Binding-site contacts:
Ligand atom O27 contacts residue LYS66 of chain 1.B at 3.7 Å.
Ligand atom C15 contacts residue ARG250 of chain 1.B at 3.7 Å.
Ligand atom O26 contacts residue PRO248 of chain 1.B at 3.5 Å.
Ligand atom C17 contacts residue GLU416 of chain 1.B at 3.4 Å.
Ligand atom C20 contacts residue PRO248 of chain 1.B at 3.7 Å (hydrophobic).
Ligand atom C7 contacts residue PRO323 of chain 1.B at 3.6 Å (hydrophobic).
Ligand atom N12 contacts residue SER324 of chain 1.B at 3.8 Å.
Ligand atom C18 contacts residue PRO323 of chain 1.B at 3.8 Å (hydrophobic).
Ligand atom C14 contacts residue GLY325 of chain 1.B at 3.4 Å.
Ligand atom N6 contacts residue LYS66 of chain 1.B at 3.1 Å (salt-bridge).
Ligand atom O24 contacts residue SER68 of chain 1.B at 3.8 Å.
Ligand atom C18 contacts residue GLU416 of chain 1.B at 3.5 Å.
Ligand atom C25 contacts residue VAL261 of chain 1.B at 3.6 Å (hydrophobic).
Ligand atom C15 contacts residue PRO323 of chain 1.B at 3.6 Å (hydrophobic).
Ligand atom N13 contacts residue GLY325 of chain 1.B at 3.3 Å (h-bond).
Ligand atom C18 contacts residue SER324 of chain 1.B at 3.8 Å.
Ligand atom N12 contacts residue GLU416 of chain 1.B at 2.9 Å (salt-bridge).
Ligand atom O24 contacts residue LYS66 of chain 1.B at 3.1 Å (salt-bridge).
Ligand atom C1 contacts residue PHE417 of chain 1.B at 3.4 Å (hydrophobic).
Ligand atom N13 contacts residue GLU416 of chain 1.B at 2.6 Å (salt-bridge).
Ligand atom C2 contacts residue GLY325 of chain 1.B at 3.6 Å.
Ligand atom C10 contacts residue PHE247 of chain 1.B at 3.7 Å (hydrophobic).
Ligand atom C1 contacts residue GLU416 of chain 1.B at 3.0 Å.
Ligand atom C5 contacts residue LYS66 of chain 1.B at 3.5 Å.
Ligand atom C3 contacts residue ARG250 of chain 1.B at 3.8 Å.
Ligand atom O26 contacts residue VAL261 of chain 1.B at 3.0 Å.
Ligand atom C3 contacts residue GLY325 of chain 1.B at 3.8 Å.
Ligand atom C16 contacts residue PRO323 of chain 1.B at 3.1 Å (hydrophobic).
Ligand atom C17 contacts residue GLY325 of chain 1.B at 3.8 Å.
Ligand atom C2 contacts residue GLU416 of chain 1.B at 3.6 Å.
Ligand atom O27 contacts residue TRP296 of chain 1.B at 3.8 Å.
Ligand atom C3 contacts residue THR69 of chain 1.B at 3.6 Å.
Ligand atom C23 contacts residue PRO323 of chain 1.B at 3.3 Å (hydrophobic).
Ligand atom C4 contacts residue ARG250 of chain 1.B at 3.4 Å.
Ligand atom C22 contacts residue PRO323 of chain 1.B at 3.7 Å (hydrophobic).
Ligand atom O27 contacts residue VAL261 of chain 1.B at 3.5 Å.
Ligand atom C1 contacts residue GLY325 of chain 1.B at 3.6 Å.
Ligand atom N12 contacts residue PHE238 of chain 1.B at 3.8 Å.
Ligand atom C14 contacts residue GLU416 of chain 1.B at 3.7 Å.
Ligand atom C17 contacts residue PRO323 of chain 1.B at 3.4 Å (hydrophobic).

Sequence of chain 1.B:
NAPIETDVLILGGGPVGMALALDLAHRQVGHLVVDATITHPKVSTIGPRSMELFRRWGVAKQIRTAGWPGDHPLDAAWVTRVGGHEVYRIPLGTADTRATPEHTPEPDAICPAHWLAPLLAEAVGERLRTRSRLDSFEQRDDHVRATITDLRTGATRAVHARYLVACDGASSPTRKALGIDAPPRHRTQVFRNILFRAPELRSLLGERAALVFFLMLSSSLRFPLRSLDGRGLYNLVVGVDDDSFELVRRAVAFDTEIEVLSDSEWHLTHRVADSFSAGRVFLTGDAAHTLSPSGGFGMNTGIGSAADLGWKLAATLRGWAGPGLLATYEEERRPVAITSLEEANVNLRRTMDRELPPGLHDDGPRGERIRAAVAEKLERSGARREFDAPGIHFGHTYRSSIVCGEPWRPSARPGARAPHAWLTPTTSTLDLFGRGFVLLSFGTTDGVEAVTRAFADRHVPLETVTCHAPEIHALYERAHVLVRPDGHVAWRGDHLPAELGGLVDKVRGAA

This small molecule binds to this protein.
Small molecule (SMILES): O=C1N[C@H](C(=O)O)c2c1c1c3ccccc3[nH]c1c1[nH]c3ccccc3c21